Sequence of chain 1.G:
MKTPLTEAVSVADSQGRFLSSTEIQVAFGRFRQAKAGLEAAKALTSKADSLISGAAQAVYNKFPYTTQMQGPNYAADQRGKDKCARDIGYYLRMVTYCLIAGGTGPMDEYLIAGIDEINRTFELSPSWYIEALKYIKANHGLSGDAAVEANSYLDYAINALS

Sequence of chain 1.F:
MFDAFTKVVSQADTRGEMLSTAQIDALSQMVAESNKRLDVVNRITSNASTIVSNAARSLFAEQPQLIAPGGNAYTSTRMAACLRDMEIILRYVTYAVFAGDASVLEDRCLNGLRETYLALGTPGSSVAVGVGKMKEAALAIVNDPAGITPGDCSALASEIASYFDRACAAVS

Binding-site contacts:
Ligand atom O1D contacts residue ASN35 of chain 1.F at 3.2 Å (h-bond).
Ligand atom CMB contacts residue ASP39 of chain 1.F at 3.1 Å.
Ligand atom C2A contacts residue ASN35 of chain 1.F at 3.4 Å.
Ligand atom C4A contacts residue ASP39 of chain 1.F at 3.4 Å.
Ligand atom CAC contacts residue CYS153 of chain 1.F at 2.1 Å (hydrophobic).
Ligand atom NB contacts residue ASP145 of chain 1.G at 3.5 Å (salt-bridge).
Ligand atom C2D contacts residue THR149 of chain 1.F at 3.2 Å.
Ligand atom C1D contacts residue THR149 of chain 1.F at 3.5 Å.
Ligand atom CMA contacts residue ASP145 of chain 1.G at 3.2 Å.
Ligand atom C3C contacts residue CYS153 of chain 1.F at 3.2 Å (hydrophobic).
Ligand atom CBC contacts residue VAL142 of chain 1.F at 3.4 Å (hydrophobic).
Ligand atom CBC contacts residue CYS153 of chain 1.F at 2.8 Å (hydrophobic).
Ligand atom C4C contacts residue CYS153 of chain 1.F at 3.5 Å (hydrophobic).
Ligand atom O2A contacts residue THR149 of chain 1.F at 3.2 Å (h-bond).
Ligand atom NC contacts residue CYS153 of chain 1.F at 3.4 Å (h-bond).
Ligand atom C1C contacts residue CYS153 of chain 1.F at 3.0 Å (hydrophobic).
Ligand atom NB contacts residue PHE28 of chain 1.E at 3.3 Å.
Ligand atom CHB contacts residue ASP39 of chain 1.F at 2.8 Å.
Ligand atom CHD contacts residue ILE148 of chain 1.F at 3.2 Å (hydrophobic).
Ligand atom OC contacts residue CYS153 of chain 1.F at 3.5 Å (h-bond).
Ligand atom C2C contacts residue CYS153 of chain 1.F at 3.0 Å (hydrophobic).
Ligand atom CMD contacts residue THR149 of chain 1.F at 3.0 Å.
Ligand atom C4B contacts residue PHE28 of chain 1.E at 3.5 Å (hydrophobic).
Ligand atom CMC contacts residue ILE148 of chain 1.F at 3.5 Å (hydrophobic).
Ligand atom ND contacts residue ASP39 of chain 1.F at 2.7 Å (salt-bridge).
Ligand atom CMB contacts residue ASN42 of chain 1.F at 3.3 Å.
Ligand atom O1A contacts residue THR149 of chain 1.F at 3.0 Å (h-bond).
Ligand atom OB contacts residue GLN33 of chain 1.G at 3.1 Å (h-bond).
Ligand atom CAA contacts residue ASN35 of chain 1.F at 2.9 Å.
Ligand atom C2B contacts residue VAL148 of chain 1.G at 3.4 Å (hydrophobic).
Ligand atom NC contacts residue THR149 of chain 1.F at 3.2 Å (h-bond).
Ligand atom C1C contacts residue GLY151 of chain 1.F at 3.5 Å.
Ligand atom C3C contacts residue ILE148 of chain 1.F at 3.5 Å (hydrophobic).
Ligand atom NA contacts residue ASP39 of chain 1.F at 2.6 Å (salt-bridge).
Ligand atom CMD contacts residue GLY151 of chain 1.F at 3.4 Å.
Ligand atom OB contacts residue PHE28 of chain 1.E at 3.0 Å.
Ligand atom O2D contacts residue ASN35 of chain 1.F at 3.5 Å.
Ligand atom CHD contacts residue ASP39 of chain 1.F at 3.5 Å.
Ligand atom CMB contacts residue VAL148 of chain 1.G at 2.9 Å (hydrophobic).
Ligand atom OC contacts residue GLY151 of chain 1.F at 2.4 Å (h-bond).

Sequence of chain 1.E:
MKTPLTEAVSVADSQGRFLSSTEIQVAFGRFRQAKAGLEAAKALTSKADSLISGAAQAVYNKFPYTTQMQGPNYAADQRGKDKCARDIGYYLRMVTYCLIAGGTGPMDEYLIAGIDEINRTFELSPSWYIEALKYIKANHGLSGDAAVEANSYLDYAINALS

The small molecule below binds the protein below.
Small molecule (SMILES): C=CC1=C(C)/C(=C/c2[nH]c(/C=C3\N=C(/C=C4\NC(=O)C(C)=C4C=C)C(C)=C3CCC(=O)O)c(CCC(=O)O)c2C)NC1=O